Sequence of chain 12.C:
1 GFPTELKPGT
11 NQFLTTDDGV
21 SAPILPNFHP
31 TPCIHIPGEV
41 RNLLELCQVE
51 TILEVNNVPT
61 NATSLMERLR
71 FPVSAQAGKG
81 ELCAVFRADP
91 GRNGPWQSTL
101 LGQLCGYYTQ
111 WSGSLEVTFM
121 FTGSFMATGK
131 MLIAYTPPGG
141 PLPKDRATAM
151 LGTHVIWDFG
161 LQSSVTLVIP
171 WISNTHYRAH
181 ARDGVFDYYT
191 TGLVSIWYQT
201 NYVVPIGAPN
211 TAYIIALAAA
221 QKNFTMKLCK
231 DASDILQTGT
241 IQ

Sequence of chain 13.C:
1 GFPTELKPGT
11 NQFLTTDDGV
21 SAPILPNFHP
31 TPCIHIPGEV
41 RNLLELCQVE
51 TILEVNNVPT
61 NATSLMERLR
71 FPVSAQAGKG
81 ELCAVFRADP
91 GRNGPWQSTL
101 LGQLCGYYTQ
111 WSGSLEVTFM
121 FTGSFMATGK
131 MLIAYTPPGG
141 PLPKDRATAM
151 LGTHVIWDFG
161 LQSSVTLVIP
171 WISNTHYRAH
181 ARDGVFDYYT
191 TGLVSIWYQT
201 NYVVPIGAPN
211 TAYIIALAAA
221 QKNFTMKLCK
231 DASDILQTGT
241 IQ

This small molecule binds to this protein.
Small molecule (SMILES): CCO/N=C/c1ccc(OCC[C@@H](C)CCN2CCN(c3ccnc(C(N)=O)c3)C2=O)cc1

Sequence of chain 12.A:
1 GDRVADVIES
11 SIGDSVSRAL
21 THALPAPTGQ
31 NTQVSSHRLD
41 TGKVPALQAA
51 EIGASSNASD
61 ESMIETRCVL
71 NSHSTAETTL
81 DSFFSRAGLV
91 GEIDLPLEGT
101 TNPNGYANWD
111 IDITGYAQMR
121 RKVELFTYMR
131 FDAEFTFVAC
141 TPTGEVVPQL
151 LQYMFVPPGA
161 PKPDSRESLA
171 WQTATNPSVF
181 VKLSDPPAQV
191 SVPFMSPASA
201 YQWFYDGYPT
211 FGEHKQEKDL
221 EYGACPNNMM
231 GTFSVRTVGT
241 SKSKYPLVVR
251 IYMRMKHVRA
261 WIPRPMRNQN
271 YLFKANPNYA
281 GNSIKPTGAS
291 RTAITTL

Binding-site contacts:
Ligand atom CAA contacts residue PRO177 of chain 12.A at 3.5 Å (hydrophobic).
Ligand atom CAT contacts residue TRP203 of chain 12.A at 3.6 Å (hydrophobic).
Ligand atom CAP contacts residue ILE111 of chain 12.A at 3.8 Å (hydrophobic).
Ligand atom OAE contacts residue ILE113 of chain 12.A at 3.3 Å (h-bond).
Ligand atom NAU contacts residue PHE155 of chain 12.A at 3.7 Å.
Ligand atom CBB contacts residue ILE111 of chain 12.A at 3.6 Å (hydrophobic).
Ligand atom CAG contacts residue GLN202 of chain 12.A at 3.3 Å.
Ligand atom CAG contacts residue ASN228 of chain 12.A at 3.6 Å.
Ligand atom CAS contacts residue TYR201 of chain 12.A at 3.5 Å (hydrophobic).
Ligand atom NAC contacts residue THR114 of chain 12.A at 3.3 Å (h-bond).
Ligand atom CAI contacts residue PHE135 of chain 12.A at 3.7 Å (hydrophobic).
Ligand atom CAK contacts residue PHE135 of chain 12.A at 3.6 Å (hydrophobic).
Ligand atom CAY contacts residue ASP112 of chain 12.A at 3.8 Å.
Ligand atom CAA contacts residue VAL179 of chain 12.A at 3.2 Å (hydrophobic).
Ligand atom NBG contacts residue TRP203 of chain 12.A at 3.3 Å.
Ligand atom CAZ contacts residue TRP203 of chain 12.A at 3.5 Å (hydrophobic).
Ligand atom OAX contacts residue ILE111 of chain 12.A at 3.5 Å.
Ligand atom CAO contacts residue ILE111 of chain 12.A at 3.8 Å (hydrophobic).
Ligand atom CAS contacts residue TRP203 of chain 12.A at 3.8 Å (hydrophobic).
Ligand atom CAN contacts residue PRO177 of chain 12.A at 3.4 Å (hydrophobic).
Ligand atom OAD contacts residue ALA275 of chain 12.A at 3.2 Å.
Ligand atom CAF contacts residue PHE137 of chain 12.A at 3.8 Å (hydrophobic).
Ligand atom CAA contacts residue TYR153 of chain 12.A at 3.5 Å (hydrophobic).
Ligand atom CAH contacts residue TRP203 of chain 12.A at 3.5 Å (hydrophobic).
Ligand atom CAG contacts residue TRP203 of chain 12.A at 3.7 Å (hydrophobic).
Ligand atom CBC contacts residue ASN228 of chain 12.A at 3.8 Å.
Ligand atom CAJ contacts residue PHE155 of chain 12.A at 3.7 Å (hydrophobic).
Ligand atom CAL contacts residue PHE155 of chain 12.A at 3.6 Å (hydrophobic).
Ligand atom CAH contacts residue GLN202 of chain 12.A at 3.2 Å.
Ligand atom CAT contacts residue ASN228 of chain 12.A at 3.5 Å.
Ligand atom NAC contacts residue ASP112 of chain 12.A at 2.5 Å (salt-bridge).
Ligand atom CAA contacts residue SER178 of chain 12.A at 3.5 Å.
Ligand atom OAE contacts residue ASP112 of chain 12.A at 3.6 Å.
Ligand atom CAH contacts residue ASN228 of chain 12.A at 3.4 Å.
Ligand atom CAN contacts residue PHE155 of chain 12.A at 3.8 Å (hydrophobic).
Ligand atom CAL contacts residue ILE111 of chain 12.A at 3.7 Å (hydrophobic).
Ligand atom OAD contacts residue LYS274 of chain 12.A at 3.0 Å (salt-bridge).
Ligand atom CBC contacts residue TRP203 of chain 12.A at 3.6 Å (hydrophobic).
Ligand atom OAX contacts residue MET195 of chain 12.A at 3.6 Å.
Ligand atom CAY contacts residue THR114 of chain 12.A at 3.8 Å.